A small-molecule ligand and the protein it binds are described below.
Small molecule (SMILES): CC(C)C[C@H](NC1CCC(n2cc(-c3ccc(Oc4ccccc4)cc3)c3c(N)ncnc32)CC1)C(N)=O

Binding-site contacts:
Ligand atom C21 contacts residue THR261 of chain 1.A at 3.7 Å.
Ligand atom C30 contacts residue LEU196 of chain 1.A at 3.3 Å (hydrophobic).
Ligand atom N10 contacts residue ALA216 of chain 1.A at 3.2 Å.
Ligand atom C34 contacts residue ASP327 of chain 1.A at 3.5 Å.
Ligand atom C19 contacts residue LYS218 of chain 1.A at 3.5 Å.
Ligand atom C33 contacts residue LEU248 of chain 1.A at 3.5 Å (hydrophobic).
Ligand atom C32 contacts residue ASP327 of chain 1.A at 3.6 Å.
Ligand atom C22 contacts residue THR261 of chain 1.A at 3.8 Å.
Ligand atom C33 contacts residue VAL246 of chain 1.A at 3.5 Å (hydrophobic).
Ligand atom C8 contacts residue LEU316 of chain 1.A at 3.8 Å (hydrophobic).
Ligand atom N10 contacts residue LEU316 of chain 1.A at 3.6 Å.
Ligand atom C34 contacts residue LEU248 of chain 1.A at 3.7 Å (hydrophobic).
Ligand atom C34 contacts residue PHE328 of chain 1.A at 3.7 Å (hydrophobic).
Ligand atom C32 contacts residue VAL246 of chain 1.A at 3.6 Å (hydrophobic).
Ligand atom C36 contacts residue ASP327 of chain 1.A at 3.7 Å.
Ligand atom N24 contacts residue ASP271 of chain 1.A at 2.9 Å (salt-bridge).
Ligand atom N6 contacts residue MET264 of chain 1.A at 3.8 Å.
Ligand atom C8 contacts residue VAL204 of chain 1.A at 3.7 Å (hydrophobic).
Ligand atom N4 contacts residue MET264 of chain 1.A at 2.8 Å (h-bond).
Ligand atom C21 contacts residue LYS218 of chain 1.A at 3.8 Å.
Ligand atom C31 contacts residue ASP327 of chain 1.A at 3.7 Å.
Ligand atom C35 contacts residue ASP327 of chain 1.A at 3.7 Å.
Ligand atom N7 contacts residue LEU316 of chain 1.A at 3.7 Å.
Ligand atom C20 contacts residue LYS218 of chain 1.A at 3.7 Å.
Ligand atom C2 contacts residue LEU316 of chain 1.A at 3.7 Å (hydrophobic).
Ligand atom C3 contacts residue ALA216 of chain 1.A at 3.5 Å (hydrophobic).
Ligand atom C1 contacts residue LEU316 of chain 1.A at 3.7 Å (hydrophobic).
Ligand atom C3 contacts residue LEU316 of chain 1.A at 3.7 Å (hydrophobic).
Ligand atom C33 contacts residue ASP327 of chain 1.A at 3.3 Å.
Ligand atom C29 contacts residue ASP271 of chain 1.A at 3.4 Å.
Ligand atom C5 contacts residue MET264 of chain 1.A at 3.0 Å (hydrophobic).
Ligand atom N10 contacts residue GLU262 of chain 1.A at 3.0 Å (salt-bridge).
Ligand atom C28 contacts residue ASP271 of chain 1.A at 3.1 Å.
Ligand atom C33 contacts residue PHE328 of chain 1.A at 3.7 Å (hydrophobic).
Ligand atom C9 contacts residue VAL204 of chain 1.A at 3.8 Å (hydrophobic).
Ligand atom N10 contacts residue THR261 of chain 1.A at 3.2 Å (h-bond).
Ligand atom C19 contacts residue ASP327 of chain 1.A at 3.1 Å.
Ligand atom N4 contacts residue PHE263 of chain 1.A at 3.8 Å.
Ligand atom C14 contacts residue ASP271 of chain 1.A at 3.6 Å.
Ligand atom C16 contacts residue LEU196 of chain 1.A at 3.5 Å (hydrophobic).

Sequence of chain 1.A:
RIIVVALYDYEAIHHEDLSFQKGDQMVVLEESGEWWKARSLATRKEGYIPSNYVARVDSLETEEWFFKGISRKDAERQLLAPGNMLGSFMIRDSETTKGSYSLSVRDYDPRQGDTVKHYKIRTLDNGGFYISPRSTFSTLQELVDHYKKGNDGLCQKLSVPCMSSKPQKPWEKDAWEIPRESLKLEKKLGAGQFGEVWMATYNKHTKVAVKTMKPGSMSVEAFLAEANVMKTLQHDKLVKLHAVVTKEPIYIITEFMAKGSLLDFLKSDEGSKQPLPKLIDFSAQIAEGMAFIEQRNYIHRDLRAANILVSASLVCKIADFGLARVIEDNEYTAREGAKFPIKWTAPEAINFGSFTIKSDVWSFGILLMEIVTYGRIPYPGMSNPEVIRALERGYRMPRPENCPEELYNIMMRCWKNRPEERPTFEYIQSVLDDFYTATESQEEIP